Sequence of chain 1.A:
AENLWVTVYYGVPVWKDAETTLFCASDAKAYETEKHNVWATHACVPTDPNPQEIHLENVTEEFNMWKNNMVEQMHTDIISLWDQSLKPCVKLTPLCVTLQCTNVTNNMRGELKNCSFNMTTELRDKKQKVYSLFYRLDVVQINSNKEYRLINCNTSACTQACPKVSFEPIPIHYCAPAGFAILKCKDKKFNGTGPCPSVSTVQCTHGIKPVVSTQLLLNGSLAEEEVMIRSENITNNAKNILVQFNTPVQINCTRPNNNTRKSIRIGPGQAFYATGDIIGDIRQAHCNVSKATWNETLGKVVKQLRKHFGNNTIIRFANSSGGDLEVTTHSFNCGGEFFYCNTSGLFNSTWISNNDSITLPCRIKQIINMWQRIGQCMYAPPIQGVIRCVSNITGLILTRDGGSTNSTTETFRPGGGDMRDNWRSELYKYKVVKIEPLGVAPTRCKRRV

Binding-site contacts:
Ligand atom C7 contacts residue ASN308 of chain 1.A at 4.1 Å.
Ligand atom O6 contacts residue SER362 of chain 1.A at 4.5 Å.
Ligand atom O7 contacts residue ASN308 of chain 1.A at 4.3 Å.
Ligand atom C5 contacts residue ASN308 of chain 1.A at 3.7 Å.
Ligand atom O7 contacts residue TRP364 of chain 1.A at 3.9 Å.
Ligand atom N2 contacts residue ASN308 of chain 1.A at 3.0 Å (h-bond).
Ligand atom C4 contacts residue ASN308 of chain 1.A at 4.2 Å.
Ligand atom C1 contacts residue ASN308 of chain 1.A at 1.4 Å.
Ligand atom C2 contacts residue ASN308 of chain 1.A at 2.5 Å.
Ligand atom C2 contacts residue TRP364 of chain 1.A at 4.5 Å (hydrophobic).
Ligand atom C8 contacts residue GLU309 of chain 1.A at 4.3 Å.
Ligand atom C3 contacts residue ASN308 of chain 1.A at 3.8 Å.
Ligand atom O5 contacts residue ASN308 of chain 1.A at 2.3 Å (h-bond).

This small molecule binds to this protein.
Small molecule (SMILES): CC(=O)N[C@@H]1[C@@H](O)[C@H](O)[C@@H](CO)O[C@H]1O